This protein binds this small molecule.
Small molecule (SMILES): Nc1cccc(C[C@@H]2CNC[C@@H]2OCCNCCc2cccc(F)c2)n1

Sequence of chain 1.A:
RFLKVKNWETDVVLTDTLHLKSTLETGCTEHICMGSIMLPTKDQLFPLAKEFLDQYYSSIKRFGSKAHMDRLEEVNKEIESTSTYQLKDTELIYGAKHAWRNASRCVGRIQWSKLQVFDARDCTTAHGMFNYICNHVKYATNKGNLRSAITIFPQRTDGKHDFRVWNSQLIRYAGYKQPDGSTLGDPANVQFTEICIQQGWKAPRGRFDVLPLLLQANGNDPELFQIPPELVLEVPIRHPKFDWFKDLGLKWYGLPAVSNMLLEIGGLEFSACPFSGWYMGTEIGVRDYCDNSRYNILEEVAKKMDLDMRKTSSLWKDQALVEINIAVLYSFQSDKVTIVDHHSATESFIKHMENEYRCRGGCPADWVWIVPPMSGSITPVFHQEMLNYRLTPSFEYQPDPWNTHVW

Binding-site contacts:
Ligand atom C3 contacts residue VAL271 of chain 1.A at 3.8 Å (hydrophobic).
Ligand atom C16 contacts residue HEM1 of chain 1.C at 3.8 Å.
Ligand atom C6A contacts residue TYR410 of chain 1.A at 3.5 Å (hydrophobic).
Ligand atom C2' contacts residue HEM1 of chain 1.C at 3.2 Å.
Ligand atom C15 contacts residue GLU296 of chain 1.A at 3.7 Å.
Ligand atom N6A contacts residue TYR410 of chain 1.A at 3.8 Å.
Ligand atom C5A contacts residue TYR410 of chain 1.A at 3.4 Å (hydrophobic).
Ligand atom C1 contacts residue GLN182 of chain 1.A at 3.4 Å.
Ligand atom F13 contacts residue GLY290 of chain 1.A at 3.2 Å.
Ligand atom N6A contacts residue ARG118 of chain 1.A at 3.5 Å (salt-bridge).
Ligand atom C6A contacts residue HEM1 of chain 1.C at 3.4 Å.
Ligand atom C3' contacts residue HEM1 of chain 1.C at 3.8 Å.
Ligand atom C4A contacts residue TYR410 of chain 1.A at 3.5 Å (hydrophobic).
Ligand atom C2 contacts residue GLN182 of chain 1.A at 3.6 Å.
Ligand atom C2A contacts residue HEM1 of chain 1.C at 3.5 Å.
Ligand atom N1A contacts residue HEM1 of chain 1.C at 2.6 Å (h-bond).
Ligand atom N1' contacts residue HEM1 of chain 1.C at 2.8 Å (h-bond).
Ligand atom C5A contacts residue LEU41 of chain 1.A at 3.6 Å (hydrophobic).
Ligand atom C5' contacts residue TRP382 of chain 1.A at 3.5 Å (hydrophobic).
Ligand atom C7A contacts residue HEM1 of chain 1.C at 3.6 Å.
Ligand atom C16 contacts residue GLU296 of chain 1.A at 3.1 Å.
Ligand atom C15 contacts residue HEM1 of chain 1.C at 3.6 Å.
Ligand atom F13 contacts residue PHE288 of chain 1.A at 3.7 Å.
Ligand atom N1' contacts residue H4B1 of chain 1.D at 2.8 Å (h-bond).
Ligand atom C5' contacts residue H4B1 of chain 1.D at 3.3 Å.
Ligand atom C4A contacts residue MET40 of chain 1.A at 3.7 Å (hydrophobic).
Ligand atom C4 contacts residue HEM1 of chain 1.C at 3.3 Å.
Ligand atom F13 contacts residue PRO269 of chain 1.A at 3.7 Å.
Ligand atom O1 contacts residue HEM1 of chain 1.C at 3.2 Å (h-bond).
Ligand atom C4 contacts residue GLU296 of chain 1.A at 3.7 Å.
Ligand atom N2 contacts residue HEM1 of chain 1.C at 3.2 Å (h-bond).
Ligand atom C14 contacts residue PRO269 of chain 1.A at 3.7 Å (hydrophobic).
Ligand atom C3 contacts residue GLU296 of chain 1.A at 3.4 Å.
Ligand atom C14 contacts residue HEM1 of chain 1.C at 3.6 Å.
Ligand atom C5' contacts residue HEM1 of chain 1.C at 3.7 Å.
Ligand atom N6A contacts residue HEM1 of chain 1.C at 2.7 Å (h-bond).
Ligand atom F13 contacts residue SER289 of chain 1.A at 3.5 Å.
Ligand atom C12 contacts residue VAL271 of chain 1.A at 3.7 Å (hydrophobic).
Ligand atom C15 contacts residue TRP291 of chain 1.A at 3.5 Å (hydrophobic).
Ligand atom C2 contacts residue HEM1 of chain 1.C at 3.3 Å.